Sequence of chain 1.C:
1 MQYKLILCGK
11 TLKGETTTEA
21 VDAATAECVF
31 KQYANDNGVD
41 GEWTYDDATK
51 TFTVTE

The small molecule below binds the protein below.
Small molecule (SMILES): CC1(C)C=C(CSS(C)(=O)=O)C(C)(C)N1[O]

Binding-site contacts:
Ligand atom C8 contacts residue LYS10 of chain 1.A at 4.0 Å.
Ligand atom C4 contacts residue LYS10 of chain 1.A at 4.0 Å.
Ligand atom C9 contacts residue THR53 of chain 1.A at 4.4 Å.
Ligand atom C4 contacts residue CYS8 of chain 1.C at 3.0 Å (hydrophobic).
Ligand atom S1 contacts residue THR11 of chain 1.A at 3.6 Å.
Ligand atom C2 contacts residue CYS8 of chain 1.C at 3.6 Å (hydrophobic).
Ligand atom C3 contacts residue CYS8 of chain 1.C at 3.7 Å (hydrophobic).
Ligand atom S1 contacts residue CYS8 of chain 1.C at 2.0 Å (h-bond).
Ligand atom S1 contacts residue ILE6 of chain 1.C at 3.8 Å.
Ligand atom C4 contacts residue THR11 of chain 1.A at 3.8 Å.
Ligand atom S1 contacts residue LEU12 of chain 1.A at 3.9 Å.
Ligand atom S1 contacts residue LEU7 of chain 1.C at 4.1 Å.

Sequence of chain 1.A:
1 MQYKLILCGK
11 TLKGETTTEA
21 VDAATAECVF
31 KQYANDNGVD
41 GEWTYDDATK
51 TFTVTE